Binding-site contacts:
Ligand atom CAP contacts residue TYR70 of chain 2.E at 3.6 Å (hydrophobic).
Ligand atom OE1 contacts residue GLU225 of chain 2.E at 3.4 Å.
Ligand atom CAL contacts residue GLU225 of chain 2.E at 3.6 Å.
Ligand atom CAA contacts residue ASN208 of chain 2.E at 3.9 Å.
Ligand atom CD contacts residue THR177 of chain 2.E at 3.2 Å.
Ligand atom OE2 contacts residue GLY175 of chain 2.E at 3.8 Å.
Ligand atom OAG contacts residue LYS69 of chain 2.E at 3.4 Å.
Ligand atom CG contacts residue GLU225 of chain 2.E at 3.8 Å.
Ligand atom OXT contacts residue LEU99 of chain 2.E at 3.8 Å.
Ligand atom C contacts residue ARG105 of chain 2.E at 3.3 Å.
Ligand atom N contacts residue PRO98 of chain 2.E at 2.8 Å (h-bond).
Ligand atom OAG contacts residue TYR70 of chain 2.E at 3.5 Å (h-bond).
Ligand atom OXT contacts residue ARG105 of chain 2.E at 2.6 Å (salt-bridge).
Ligand atom CAA contacts residue GLU22 of chain 2.E at 3.0 Å.
Ligand atom CAA contacts residue TYR70 of chain 2.E at 3.9 Å (hydrophobic).
Ligand atom OE2 contacts residue THR177 of chain 2.E at 3.1 Å (h-bond).
Ligand atom CAT contacts residue TYR70 of chain 2.E at 3.5 Å (hydrophobic).
Ligand atom OAD contacts residue GLY71 of chain 2.E at 3.5 Å (h-bond).
Ligand atom CAI contacts residue TYR70 of chain 2.E at 3.3 Å (hydrophobic).
Ligand atom CAK contacts residue TYR70 of chain 2.E at 3.7 Å (hydrophobic).
Ligand atom CAL contacts residue TYR70 of chain 2.E at 3.5 Å (hydrophobic).
Ligand atom OE2 contacts residue ALA176 of chain 2.E at 3.4 Å (h-bond).
Ligand atom N contacts residue GLU225 of chain 2.E at 2.9 Å (salt-bridge).
Ligand atom CAQ contacts residue LYS69 of chain 2.E at 3.9 Å.
Ligand atom OXT contacts residue PRO98 of chain 2.E at 3.5 Å (h-bond).
Ligand atom CD contacts residue GLU225 of chain 2.E at 3.8 Å.
Ligand atom OAD contacts residue LYS69 of chain 2.E at 3.4 Å.
Ligand atom C contacts residue ALA176 of chain 2.E at 3.8 Å (hydrophobic).
Ligand atom CAB contacts residue GLU173 of chain 2.E at 3.2 Å.
Ligand atom CAK contacts residue VAL172 of chain 2.E at 3.9 Å (hydrophobic).
Ligand atom OXT contacts residue ALA100 of chain 2.E at 2.9 Å (h-bond).
Ligand atom CAQ contacts residue TYR70 of chain 2.E at 3.3 Å (hydrophobic).
Ligand atom CAS contacts residue TYR70 of chain 2.E at 4.0 Å (hydrophobic).
Ligand atom O contacts residue ALA176 of chain 2.E at 3.1 Å (h-bond).
Ligand atom O contacts residue ARG105 of chain 2.E at 2.6 Å (salt-bridge).
Ligand atom CAL contacts residue PRO98 of chain 2.E at 3.2 Å (hydrophobic).
Ligand atom CA contacts residue GLU225 of chain 2.E at 3.2 Å.
Ligand atom OAD contacts residue TYR70 of chain 2.E at 2.6 Å (h-bond).
Ligand atom CAJ contacts residue TYR70 of chain 2.E at 3.5 Å (hydrophobic).
Ligand atom OE1 contacts residue THR177 of chain 2.E at 2.6 Å (h-bond).

A protein and the small-molecule ligand that binds it are described below.
Small molecule (SMILES): C/C(=C/C=C/[C@@H](C)C(=O)O)[C@H]1CN[C@H](C(=O)O)[C@H]1CC(=O)O

Sequence of chain 2.E:
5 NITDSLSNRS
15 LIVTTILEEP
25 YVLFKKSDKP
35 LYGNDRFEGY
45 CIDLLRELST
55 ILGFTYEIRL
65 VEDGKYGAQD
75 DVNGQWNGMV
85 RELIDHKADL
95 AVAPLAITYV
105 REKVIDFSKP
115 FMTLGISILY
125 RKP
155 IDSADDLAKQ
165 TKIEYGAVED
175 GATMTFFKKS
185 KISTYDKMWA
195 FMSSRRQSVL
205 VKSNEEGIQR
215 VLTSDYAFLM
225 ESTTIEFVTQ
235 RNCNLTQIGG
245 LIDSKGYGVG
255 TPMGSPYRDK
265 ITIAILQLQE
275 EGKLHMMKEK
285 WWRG